Sequence of chain 1.B:
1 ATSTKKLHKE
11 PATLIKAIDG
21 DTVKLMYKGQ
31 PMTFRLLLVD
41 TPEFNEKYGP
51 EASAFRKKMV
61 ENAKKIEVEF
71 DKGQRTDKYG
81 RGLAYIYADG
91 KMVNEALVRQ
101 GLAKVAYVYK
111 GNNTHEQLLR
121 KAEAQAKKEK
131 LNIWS

The small molecule below binds the protein below.
Small molecule (SMILES): Cc1cn([C@H]2C[C@H](OP(=O)(O)O)[C@@H](COP(=O)(O)O)O2)c(=O)[nH]c1=O

Binding-site contacts:
Ligand atom C2 contacts residue ASP77 of chain 1.B at 4.1 Å.
Ligand atom O4 contacts residue TYR107 of chain 1.B at 4.1 Å.
Ligand atom O4' contacts residue TYR79 of chain 1.B at 4.1 Å.
Ligand atom O4 contacts residue LEU83 of chain 1.B at 3.5 Å.
Ligand atom O4P contacts residue ARG81 of chain 1.B at 2.8 Å (salt-bridge).
Ligand atom P1 contacts residue LYS78 of chain 1.B at 3.3 Å.
Ligand atom C5 contacts residue LEU83 of chain 1.B at 3.9 Å (hydrophobic).
Ligand atom C5M contacts residue LEU36 of chain 1.B at 3.8 Å (hydrophobic).
Ligand atom O6P contacts residue ARG35 of chain 1.B at 3.0 Å (salt-bridge).
Ligand atom O3P contacts residue LYS78 of chain 1.B at 2.4 Å (salt-bridge).
Ligand atom O3P contacts residue TYR79 of chain 1.B at 2.5 Å (h-bond).
Ligand atom O6P contacts residue ASP40 of chain 1.B at 3.7 Å.
Ligand atom P1 contacts residue TYR79 of chain 1.B at 3.6 Å.
Ligand atom O3' contacts residue TYR79 of chain 1.B at 3.4 Å.
Ligand atom P2 contacts residue ARG81 of chain 1.B at 3.8 Å.
Ligand atom C2' contacts residue TYR107 of chain 1.B at 3.8 Å (hydrophobic).
Ligand atom C4 contacts residue TYR107 of chain 1.B at 4.1 Å (hydrophobic).
Ligand atom O5' contacts residue ARG35 of chain 1.B at 3.5 Å (salt-bridge).
Ligand atom O4 contacts residue LEU37 of chain 1.B at 4.0 Å.
Ligand atom O3' contacts residue LYS78 of chain 1.B at 3.5 Å.
Ligand atom P2 contacts residue ARG35 of chain 1.B at 3.6 Å.
Ligand atom C4' contacts residue ARG81 of chain 1.B at 3.6 Å.
Ligand atom O1P contacts residue LYS78 of chain 1.B at 3.3 Å (salt-bridge).
Ligand atom N3 contacts residue LEU83 of chain 1.B at 3.9 Å.
Ligand atom C5 contacts residue TYR107 of chain 1.B at 3.9 Å (hydrophobic).
Ligand atom C4 contacts residue LEU83 of chain 1.B at 3.6 Å (hydrophobic).
Ligand atom C1' contacts residue ARG81 of chain 1.B at 4.0 Å.
Ligand atom O4P contacts residue ARG35 of chain 1.B at 2.9 Å (salt-bridge).
Ligand atom C5' contacts residue ARG81 of chain 1.B at 3.9 Å.
Ligand atom N3 contacts residue TYR109 of chain 1.B at 3.9 Å.
Ligand atom O5' contacts residue ARG81 of chain 1.B at 2.9 Å (salt-bridge).
Ligand atom C5M contacts residue TYR107 of chain 1.B at 3.8 Å (hydrophobic).
Ligand atom O4' contacts residue ARG81 of chain 1.B at 2.9 Å (salt-bridge).
Ligand atom C6 contacts residue TYR107 of chain 1.B at 4.1 Å (hydrophobic).
Ligand atom C5' contacts residue TYR107 of chain 1.B at 3.7 Å (hydrophobic).
Ligand atom O2P contacts residue TYR79 of chain 1.B at 4.0 Å.
Ligand atom C5M contacts residue ARG35 of chain 1.B at 3.6 Å.
Ligand atom O2 contacts residue GLN74 of chain 1.B at 4.1 Å.
Ligand atom C4' contacts residue TYR79 of chain 1.B at 4.1 Å (hydrophobic).
Ligand atom O2 contacts residue ASP77 of chain 1.B at 3.9 Å.